A protein and the small-molecule ligand that binds it are described below.
Small molecule (SMILES): NC1([P](=O)([O-])O)CC1

Binding-site contacts:
Ligand atom O6 contacts residue TYR268 of chain 1.A at 4.3 Å.
Ligand atom O8 contacts residue ASN79 of chain 1.A at 3.0 Å (h-bond).
Ligand atom C2 contacts residue PLP1 of chain 1.E at 3.0 Å.
Ligand atom O7 contacts residue GLY74 of chain 1.A at 4.4 Å.
Ligand atom C1 contacts residue TYR294 of chain 1.A at 3.1 Å (hydrophobic).
Ligand atom P5 contacts residue LYS51 of chain 1.A at 3.9 Å.
Ligand atom N4 contacts residue PLP1 of chain 1.E at 1.5 Å.
Ligand atom C2 contacts residue TYR294 of chain 1.A at 4.1 Å (hydrophobic).
Ligand atom O8 contacts residue PLP1 of chain 1.E at 3.6 Å.
Ligand atom C3 contacts residue TYR294 of chain 1.A at 3.2 Å (hydrophobic).
Ligand atom O6 contacts residue TYR294 of chain 1.A at 2.3 Å (h-bond).
Ligand atom N4 contacts residue LYS51 of chain 1.A at 2.8 Å (salt-bridge).
Ligand atom O6 contacts residue PLP1 of chain 1.E at 3.9 Å.
Ligand atom O8 contacts residue GLN80 of chain 1.A at 2.4 Å (h-bond).
Ligand atom C1 contacts residue VAL198 of chain 1.A at 4.3 Å (hydrophobic).
Ligand atom O8 contacts residue LYS51 of chain 1.A at 3.3 Å.
Ligand atom C1 contacts residue TYR268 of chain 1.A at 4.3 Å (hydrophobic).
Ligand atom O6 contacts residue ASN79 of chain 1.A at 3.2 Å (h-bond).
Ligand atom C1 contacts residue THR199 of chain 1.A at 3.9 Å.
Ligand atom C2 contacts residue THR199 of chain 1.A at 3.8 Å.
Ligand atom O8 contacts residue SER78 of chain 1.A at 3.6 Å.
Ligand atom P5 contacts residue PLP1 of chain 1.E at 3.5 Å.
Ligand atom O7 contacts residue ASN79 of chain 1.A at 4.2 Å.
Ligand atom C3 contacts residue LYS51 of chain 1.A at 3.2 Å.
Ligand atom O6 contacts residue SER78 of chain 1.A at 3.7 Å.
Ligand atom C3 contacts residue PLP1 of chain 1.E at 2.3 Å.
Ligand atom C2 contacts residue LYS51 of chain 1.A at 3.4 Å.
Ligand atom P5 contacts residue SER78 of chain 1.A at 3.8 Å.
Ligand atom O6 contacts residue GLN80 of chain 1.A at 4.5 Å.
Ligand atom C1 contacts residue LYS51 of chain 1.A at 4.3 Å.
Ligand atom C2 contacts residue GLY161 of chain 1.A at 4.1 Å.
Ligand atom O7 contacts residue SER78 of chain 1.A at 3.1 Å (h-bond).
Ligand atom N4 contacts residue TYR294 of chain 1.A at 3.0 Å (h-bond).
Ligand atom O7 contacts residue TYR294 of chain 1.A at 4.1 Å.
Ligand atom C1 contacts residue PLP1 of chain 1.E at 3.5 Å.
Ligand atom P5 contacts residue TYR294 of chain 1.A at 3.4 Å.
Ligand atom P5 contacts residue ASN79 of chain 1.A at 3.5 Å.
Ligand atom P5 contacts residue GLN80 of chain 1.A at 3.8 Å.
Ligand atom O7 contacts residue GLN80 of chain 1.A at 3.6 Å.

Sequence of chain 1.A:
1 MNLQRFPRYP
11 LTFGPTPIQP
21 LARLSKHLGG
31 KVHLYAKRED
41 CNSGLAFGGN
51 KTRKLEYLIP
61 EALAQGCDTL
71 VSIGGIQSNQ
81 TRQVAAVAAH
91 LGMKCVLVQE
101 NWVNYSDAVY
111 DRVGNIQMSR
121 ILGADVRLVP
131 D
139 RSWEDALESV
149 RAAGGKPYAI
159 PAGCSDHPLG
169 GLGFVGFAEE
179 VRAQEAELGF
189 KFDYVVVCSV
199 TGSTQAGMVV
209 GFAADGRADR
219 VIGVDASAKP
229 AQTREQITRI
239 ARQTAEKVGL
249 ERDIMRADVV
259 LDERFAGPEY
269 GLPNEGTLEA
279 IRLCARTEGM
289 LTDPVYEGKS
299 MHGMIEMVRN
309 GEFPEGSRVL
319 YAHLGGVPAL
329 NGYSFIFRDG